Sequence of chain 1.E:
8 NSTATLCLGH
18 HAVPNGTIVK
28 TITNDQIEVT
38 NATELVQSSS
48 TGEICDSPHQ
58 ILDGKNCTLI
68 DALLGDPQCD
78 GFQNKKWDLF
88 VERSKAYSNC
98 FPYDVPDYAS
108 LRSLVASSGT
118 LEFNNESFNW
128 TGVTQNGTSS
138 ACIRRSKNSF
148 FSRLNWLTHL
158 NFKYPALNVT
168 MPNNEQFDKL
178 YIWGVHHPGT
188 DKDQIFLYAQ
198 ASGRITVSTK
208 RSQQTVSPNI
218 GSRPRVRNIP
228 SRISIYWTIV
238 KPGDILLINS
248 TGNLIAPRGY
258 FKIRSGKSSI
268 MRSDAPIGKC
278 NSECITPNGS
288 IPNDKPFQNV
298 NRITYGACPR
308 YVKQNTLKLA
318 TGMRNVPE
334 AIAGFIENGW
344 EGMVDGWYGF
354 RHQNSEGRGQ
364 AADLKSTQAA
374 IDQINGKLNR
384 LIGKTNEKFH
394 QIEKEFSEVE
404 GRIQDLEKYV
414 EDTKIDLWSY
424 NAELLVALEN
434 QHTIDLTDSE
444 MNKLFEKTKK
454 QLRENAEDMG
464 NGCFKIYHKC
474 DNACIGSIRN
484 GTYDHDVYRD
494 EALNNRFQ

Sequence of chain 1.C:
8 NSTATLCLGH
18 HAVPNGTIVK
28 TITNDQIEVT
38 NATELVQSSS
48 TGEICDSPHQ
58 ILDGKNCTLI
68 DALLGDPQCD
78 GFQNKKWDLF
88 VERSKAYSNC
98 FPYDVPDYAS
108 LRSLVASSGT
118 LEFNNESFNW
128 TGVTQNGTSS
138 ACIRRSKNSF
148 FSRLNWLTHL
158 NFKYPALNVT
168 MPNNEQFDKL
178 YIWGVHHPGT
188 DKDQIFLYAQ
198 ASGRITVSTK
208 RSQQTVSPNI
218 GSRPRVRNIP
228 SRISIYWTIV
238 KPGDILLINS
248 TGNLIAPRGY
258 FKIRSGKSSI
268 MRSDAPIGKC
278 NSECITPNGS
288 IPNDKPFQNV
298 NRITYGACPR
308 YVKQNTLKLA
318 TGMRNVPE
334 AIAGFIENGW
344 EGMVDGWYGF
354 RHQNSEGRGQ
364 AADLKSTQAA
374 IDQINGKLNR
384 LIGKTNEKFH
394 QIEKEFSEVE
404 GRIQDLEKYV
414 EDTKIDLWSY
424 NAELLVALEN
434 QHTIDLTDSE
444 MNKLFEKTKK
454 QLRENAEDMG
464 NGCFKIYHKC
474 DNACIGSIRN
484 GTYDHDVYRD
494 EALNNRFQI

Binding-site contacts:
Ligand atom C5 contacts residue NAG1 of chain 1.H at 4.1 Å.
Ligand atom O3 contacts residue THR248 of chain 1.E at 4.0 Å.
Ligand atom C3 contacts residue ASN246 of chain 1.E at 3.7 Å.
Ligand atom C6 contacts residue ASN246 of chain 1.E at 4.4 Å.
Ligand atom C7 contacts residue ASN246 of chain 1.E at 3.1 Å.
Ligand atom C8 contacts residue ASN246 of chain 1.E at 4.2 Å.
Ligand atom C7 contacts residue ARG201 of chain 1.E at 4.3 Å.
Ligand atom C7 contacts residue THR248 of chain 1.E at 4.5 Å.
Ligand atom O5 contacts residue ASN165 of chain 1.E at 4.3 Å.
Ligand atom N2 contacts residue ILE217 of chain 1.C at 3.5 Å (h-bond).
Ligand atom C6 contacts residue NAG1 of chain 1.H at 3.7 Å.
Ligand atom C7 contacts residue ILE217 of chain 1.C at 3.8 Å (hydrophobic).
Ligand atom C2 contacts residue ASN246 of chain 1.E at 2.4 Å.
Ligand atom O7 contacts residue ASN246 of chain 1.E at 3.1 Å.
Ligand atom O5 contacts residue ASN246 of chain 1.E at 2.4 Å (h-bond).
Ligand atom N2 contacts residue ASN246 of chain 1.E at 2.8 Å (h-bond).
Ligand atom O4 contacts residue ALA163 of chain 1.E at 4.3 Å.
Ligand atom O3 contacts residue ALA163 of chain 1.E at 4.2 Å.
Ligand atom O7 contacts residue THR248 of chain 1.E at 4.1 Å.
Ligand atom C8 contacts residue THR203 of chain 1.E at 4.1 Å.
Ligand atom C4 contacts residue ASN246 of chain 1.E at 4.2 Å.
Ligand atom O7 contacts residue ARG201 of chain 1.E at 3.9 Å.
Ligand atom C1 contacts residue ASN246 of chain 1.E at 1.4 Å.
Ligand atom C8 contacts residue ARG201 of chain 1.E at 3.5 Å.
Ligand atom C1 contacts residue SER219 of chain 1.C at 4.3 Å.
Ligand atom C1 contacts residue GLY218 of chain 1.C at 4.0 Å.
Ligand atom O7 contacts residue SER247 of chain 1.E at 3.5 Å (h-bond).
Ligand atom N2 contacts residue GLY218 of chain 1.C at 4.3 Å.
Ligand atom C5 contacts residue ASN246 of chain 1.E at 3.7 Å.
Ligand atom C8 contacts residue ILE217 of chain 1.C at 3.3 Å (hydrophobic).
Ligand atom O6 contacts residue ALA163 of chain 1.E at 4.1 Å.
Ligand atom C3 contacts residue ALA163 of chain 1.E at 4.5 Å (hydrophobic).
Ligand atom C6 contacts residue ASN165 of chain 1.E at 4.3 Å.
Ligand atom C4 contacts residue ALA163 of chain 1.E at 3.8 Å (hydrophobic).

This small molecule binds to this protein.
Small molecule (SMILES): CC(=O)N[C@@H]1[C@@H](O)[C@H](O)[C@@H](CO)O[C@H]1O